Binding-site contacts:
Ligand atom OAE contacts residue LYS312 of chain 1.B at 3.1 Å (salt-bridge).
Ligand atom C contacts residue LYS64 of chain 1.B at 4.0 Å.
Ligand atom CAA contacts residue TYR218 of chain 1.B at 3.3 Å (hydrophobic).
Ligand atom N contacts residue ALA315 of chain 1.B at 3.1 Å (h-bond).
Ligand atom CAB contacts residue ASN286 of chain 1.B at 3.5 Å.
Ligand atom CAL contacts residue ASN340 of chain 1.B at 3.7 Å.
Ligand atom OAQ contacts residue GLY317 of chain 1.B at 3.6 Å (h-bond).
Ligand atom C contacts residue SER61 of chain 1.B at 1.4 Å.
Ligand atom CBB contacts residue SER61 of chain 1.B at 3.9 Å.
Ligand atom OAQ contacts residue THR316 of chain 1.B at 3.5 Å.
Ligand atom CA contacts residue SER61 of chain 1.B at 2.4 Å.
Ligand atom CAC contacts residue LEU290 of chain 1.B at 3.5 Å (hydrophobic).
Ligand atom OXT contacts residue GLY314 of chain 1.B at 3.4 Å.
Ligand atom OXT contacts residue SER61 of chain 1.B at 2.2 Å (h-bond).
Ligand atom CAT contacts residue THR313 of chain 1.B at 3.2 Å.
Ligand atom CAJ contacts residue ASN340 of chain 1.B at 3.9 Å.
Ligand atom OAF contacts residue GLN117 of chain 1.B at 3.0 Å (h-bond).
Ligand atom CAU contacts residue ASN149 of chain 1.B at 3.9 Å.
Ligand atom CAY contacts residue ALA315 of chain 1.B at 3.6 Å (hydrophobic).
Ligand atom CB contacts residue TYR147 of chain 1.B at 3.5 Å (hydrophobic).
Ligand atom OAH contacts residue GLY314 of chain 1.B at 3.7 Å.
Ligand atom OAF contacts residue ASN149 of chain 1.B at 3.0 Å (h-bond).
Ligand atom OXT contacts residue GLY60 of chain 1.B at 3.8 Å.
Ligand atom C contacts residue ALA315 of chain 1.B at 3.8 Å (hydrophobic).
Ligand atom OAE contacts residue THR313 of chain 1.B at 3.1 Å (h-bond).
Ligand atom NAN contacts residue GLY317 of chain 1.B at 3.5 Å (h-bond).
Ligand atom CAU contacts residue GLN117 of chain 1.B at 3.8 Å.
Ligand atom CA contacts residue ASN149 of chain 1.B at 3.8 Å.
Ligand atom OAH contacts residue THR313 of chain 1.B at 2.7 Å (h-bond).
Ligand atom OXT contacts residue ALA315 of chain 1.B at 2.9 Å (h-bond).
Ligand atom NAN contacts residue THR316 of chain 1.B at 3.6 Å.
Ligand atom OAE contacts residue TYR147 of chain 1.B at 3.5 Å (h-bond).
Ligand atom NAP contacts residue SER61 of chain 1.B at 2.8 Å (h-bond).
Ligand atom NAP contacts residue TYR147 of chain 1.B at 3.2 Å (h-bond).
Ligand atom CAC contacts residue ASN286 of chain 1.B at 3.7 Å.
Ligand atom OAH contacts residue ASN343 of chain 1.B at 3.3 Å (h-bond).
Ligand atom CB contacts residue SER61 of chain 1.B at 2.9 Å.
Ligand atom CAU contacts residue ALA315 of chain 1.B at 3.8 Å (hydrophobic).
Ligand atom CAV contacts residue ALA315 of chain 1.B at 3.8 Å (hydrophobic).
Ligand atom N contacts residue SER61 of chain 1.B at 3.5 Å (h-bond).

Sequence of chain 1.B:
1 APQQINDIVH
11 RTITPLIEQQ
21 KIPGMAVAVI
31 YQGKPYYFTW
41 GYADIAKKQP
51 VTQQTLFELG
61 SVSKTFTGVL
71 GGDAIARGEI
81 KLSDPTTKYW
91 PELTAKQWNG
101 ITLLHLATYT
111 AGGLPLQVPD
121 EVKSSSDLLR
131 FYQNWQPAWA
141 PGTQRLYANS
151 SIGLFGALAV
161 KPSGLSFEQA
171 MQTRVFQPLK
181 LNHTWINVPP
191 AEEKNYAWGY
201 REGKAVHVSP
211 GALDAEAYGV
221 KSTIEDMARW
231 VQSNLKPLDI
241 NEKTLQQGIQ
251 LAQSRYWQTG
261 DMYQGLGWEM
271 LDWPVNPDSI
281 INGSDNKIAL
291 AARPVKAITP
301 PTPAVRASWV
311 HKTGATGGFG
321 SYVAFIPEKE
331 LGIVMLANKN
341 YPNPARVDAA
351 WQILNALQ

This protein binds this small molecule.
Small molecule (SMILES): Cc1onc(-c2ccccc2)c1C(=O)N[C@H](C=O)[C@@H]1N[C@@H](C(=O)O)C(C)(C)S1